Binding-site contacts:
Ligand atom C5 contacts residue SER255 of chain 1.B at 4.0 Å.
Ligand atom C7 contacts residue ASN253 of chain 1.B at 3.6 Å.
Ligand atom C2 contacts residue ASN253 of chain 1.B at 2.5 Å.
Ligand atom C8 contacts residue LEU236 of chain 1.B at 3.7 Å (hydrophobic).
Ligand atom C8 contacts residue THR240 of chain 1.B at 3.6 Å.
Ligand atom O5 contacts residue ASN253 of chain 1.B at 2.3 Å (h-bond).
Ligand atom C1 contacts residue SER255 of chain 1.B at 4.0 Å.
Ligand atom O7 contacts residue LEU236 of chain 1.B at 4.2 Å.
Ligand atom C1 contacts residue ASN253 of chain 1.B at 1.4 Å.
Ligand atom C7 contacts residue THR240 of chain 1.B at 4.3 Å.
Ligand atom O6 contacts residue ASN253 of chain 1.B at 4.4 Å.
Ligand atom N2 contacts residue ASN253 of chain 1.B at 3.0 Å (h-bond).
Ligand atom C5 contacts residue ASN253 of chain 1.B at 3.6 Å.
Ligand atom O5 contacts residue SER255 of chain 1.B at 4.0 Å.
Ligand atom C8 contacts residue THR239 of chain 1.B at 3.2 Å.
Ligand atom C4 contacts residue ASN253 of chain 1.B at 4.2 Å.
Ligand atom C7 contacts residue LEU236 of chain 1.B at 4.4 Å (hydrophobic).
Ligand atom O7 contacts residue ASN253 of chain 1.B at 3.9 Å.
Ligand atom C3 contacts residue ASN253 of chain 1.B at 3.8 Å.

This protein binds this small molecule.
Small molecule (SMILES): CC(=O)N[C@@H]1[C@@H](O)[C@H](O)[C@@H](CO)O[C@H]1O

Sequence of chain 1.B:
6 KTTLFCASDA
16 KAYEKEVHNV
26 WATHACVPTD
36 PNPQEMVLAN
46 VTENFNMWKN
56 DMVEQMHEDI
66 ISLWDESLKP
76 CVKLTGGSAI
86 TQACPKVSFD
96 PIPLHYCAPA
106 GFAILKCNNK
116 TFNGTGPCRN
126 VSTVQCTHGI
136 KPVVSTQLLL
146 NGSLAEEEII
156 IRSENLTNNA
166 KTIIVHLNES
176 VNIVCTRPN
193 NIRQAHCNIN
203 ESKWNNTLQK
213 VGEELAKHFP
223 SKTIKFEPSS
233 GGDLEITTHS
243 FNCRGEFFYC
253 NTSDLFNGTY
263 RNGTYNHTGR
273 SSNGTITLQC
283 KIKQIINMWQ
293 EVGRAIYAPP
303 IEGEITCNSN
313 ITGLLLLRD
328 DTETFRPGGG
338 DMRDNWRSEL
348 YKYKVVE